The protein below binds the small molecule below.
Small molecule (SMILES): Nc1ccn([C@H]2C[C@H](O)[C@@H](CO[P](=O)(O)O[P](=O)(O)OP(=O)(O)O)O2)c(=O)n1

Sequence of chain 1.A:
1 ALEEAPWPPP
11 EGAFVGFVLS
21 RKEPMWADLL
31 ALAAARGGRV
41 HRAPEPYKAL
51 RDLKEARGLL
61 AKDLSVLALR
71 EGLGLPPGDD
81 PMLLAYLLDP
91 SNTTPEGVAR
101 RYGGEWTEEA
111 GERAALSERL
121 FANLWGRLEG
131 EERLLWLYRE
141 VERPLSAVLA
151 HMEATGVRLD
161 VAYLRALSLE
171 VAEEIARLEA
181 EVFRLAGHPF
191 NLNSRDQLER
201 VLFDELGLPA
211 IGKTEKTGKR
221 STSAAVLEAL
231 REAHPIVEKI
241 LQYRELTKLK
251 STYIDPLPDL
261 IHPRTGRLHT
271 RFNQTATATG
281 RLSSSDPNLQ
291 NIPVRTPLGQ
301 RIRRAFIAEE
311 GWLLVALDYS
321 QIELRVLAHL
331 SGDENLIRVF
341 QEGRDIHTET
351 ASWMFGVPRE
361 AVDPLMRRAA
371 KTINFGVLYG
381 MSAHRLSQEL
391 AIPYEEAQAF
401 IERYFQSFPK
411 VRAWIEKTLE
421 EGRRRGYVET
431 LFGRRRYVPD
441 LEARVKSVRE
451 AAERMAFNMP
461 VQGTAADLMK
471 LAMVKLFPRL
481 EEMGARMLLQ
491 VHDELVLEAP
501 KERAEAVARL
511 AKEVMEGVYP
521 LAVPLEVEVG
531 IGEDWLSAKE

Binding-site contacts:
Ligand atom O1A contacts residue MG1 of chain 1.F at 2.4 Å.
Ligand atom C3' contacts residue PHE375 of chain 1.A at 3.5 Å (hydrophobic).
Ligand atom PA contacts residue MG1 of chain 1.F at 3.5 Å.
Ligand atom O1B contacts residue HIS347 of chain 1.A at 3.0 Å (h-bond).
Ligand atom O3' contacts residue ILE322 of chain 1.A at 3.4 Å.
Ligand atom O2G contacts residue ASP318 of chain 1.A at 2.9 Å (salt-bridge).
Ligand atom O1B contacts residue PHE375 of chain 1.A at 3.2 Å.
Ligand atom O1A contacts residue ASP318 of chain 1.A at 3.3 Å (salt-bridge).
Ligand atom O3' contacts residue PHE375 of chain 1.A at 3.0 Å.
Ligand atom O1G contacts residue SER320 of chain 1.A at 3.5 Å.
Ligand atom O1B contacts residue GLN321 of chain 1.A at 3.2 Å.
Ligand atom O1A contacts residue MG1 of chain 1.E at 2.2 Å.
Ligand atom O3A contacts residue MG1 of chain 1.E at 3.6 Å.
Ligand atom O1B contacts residue ILE322 of chain 1.A at 3.5 Å (h-bond).
Ligand atom O3' contacts residue GLU323 of chain 1.A at 3.2 Å (salt-bridge).
Ligand atom O2B contacts residue ILE322 of chain 1.A at 3.0 Å (h-bond).
Ligand atom O2A contacts residue LYS371 of chain 1.A at 2.8 Å (salt-bridge).
Ligand atom C5' contacts residue ASP493 of chain 1.A at 3.5 Å.
Ligand atom O3G contacts residue ARG367 of chain 1.A at 2.8 Å (salt-bridge).
Ligand atom O1G contacts residue GLN321 of chain 1.A at 3.0 Å (h-bond).
Ligand atom C1' contacts residue ARG281 of chain 1.A at 3.6 Å.
Ligand atom PB contacts residue MG1 of chain 1.E at 3.2 Å.
Ligand atom O2G contacts residue MG1 of chain 1.E at 2.1 Å.
Ligand atom PG contacts residue MG1 of chain 1.E at 3.3 Å.
Ligand atom C1' contacts residue GLU323 of chain 1.A at 3.5 Å.
Ligand atom O2B contacts residue TYR319 of chain 1.A at 3.1 Å (h-bond).
Ligand atom O3A contacts residue LYS371 of chain 1.A at 3.5 Å (salt-bridge).
Ligand atom PA contacts residue MG1 of chain 1.E at 3.3 Å.
Ligand atom O2G contacts residue TYR319 of chain 1.A at 3.1 Å (h-bond).
Ligand atom O4' contacts residue ARG281 of chain 1.A at 3.1 Å (salt-bridge).
Ligand atom C2' contacts residue PHE375 of chain 1.A at 3.6 Å (hydrophobic).
Ligand atom O3B contacts residue GLN321 of chain 1.A at 3.4 Å (h-bond).
Ligand atom O3B contacts residue HIS347 of chain 1.A at 3.3 Å.
Ligand atom O1A contacts residue ASP493 of chain 1.A at 3.1 Å (salt-bridge).
Ligand atom O3G contacts residue LYS371 of chain 1.A at 2.9 Å (salt-bridge).
Ligand atom O1G contacts residue ARG367 of chain 1.A at 2.9 Å (salt-bridge).
Ligand atom O2B contacts residue GLN321 of chain 1.A at 3.2 Å (h-bond).
Ligand atom C2' contacts residue GLU323 of chain 1.A at 3.3 Å.
Ligand atom O2B contacts residue MG1 of chain 1.E at 2.3 Å.
Ligand atom O2B contacts residue ASP493 of chain 1.A at 3.3 Å (salt-bridge).